Binding-site contacts:
Ligand atom C3 contacts residue ASN20 of chain 1.A at 4.0 Å.
Ligand atom O6 contacts residue ASN20 of chain 1.A at 4.1 Å.
Ligand atom C2 contacts residue ASN20 of chain 1.A at 2.6 Å.
Ligand atom C7 contacts residue ASN20 of chain 1.A at 4.3 Å.
Ligand atom C6 contacts residue ASN20 of chain 1.A at 3.9 Å.
Ligand atom C5 contacts residue ASN20 of chain 1.A at 3.6 Å.
Ligand atom O5 contacts residue ASN20 of chain 1.A at 2.4 Å (h-bond).
Ligand atom N2 contacts residue ASN20 of chain 1.A at 3.1 Å (h-bond).
Ligand atom C4 contacts residue ASN20 of chain 1.A at 4.4 Å.
Ligand atom C1 contacts residue ASN20 of chain 1.A at 1.5 Å.

This protein binds this small molecule.
Small molecule (SMILES): CC(=O)N[C@H]1[C@H](O[C@H]2[C@H](O)[C@@H](NC(C)=O)CO[C@@H]2CO)O[C@H](CO)[C@@H](O)[C@@H]1O

Sequence of chain 1.A:
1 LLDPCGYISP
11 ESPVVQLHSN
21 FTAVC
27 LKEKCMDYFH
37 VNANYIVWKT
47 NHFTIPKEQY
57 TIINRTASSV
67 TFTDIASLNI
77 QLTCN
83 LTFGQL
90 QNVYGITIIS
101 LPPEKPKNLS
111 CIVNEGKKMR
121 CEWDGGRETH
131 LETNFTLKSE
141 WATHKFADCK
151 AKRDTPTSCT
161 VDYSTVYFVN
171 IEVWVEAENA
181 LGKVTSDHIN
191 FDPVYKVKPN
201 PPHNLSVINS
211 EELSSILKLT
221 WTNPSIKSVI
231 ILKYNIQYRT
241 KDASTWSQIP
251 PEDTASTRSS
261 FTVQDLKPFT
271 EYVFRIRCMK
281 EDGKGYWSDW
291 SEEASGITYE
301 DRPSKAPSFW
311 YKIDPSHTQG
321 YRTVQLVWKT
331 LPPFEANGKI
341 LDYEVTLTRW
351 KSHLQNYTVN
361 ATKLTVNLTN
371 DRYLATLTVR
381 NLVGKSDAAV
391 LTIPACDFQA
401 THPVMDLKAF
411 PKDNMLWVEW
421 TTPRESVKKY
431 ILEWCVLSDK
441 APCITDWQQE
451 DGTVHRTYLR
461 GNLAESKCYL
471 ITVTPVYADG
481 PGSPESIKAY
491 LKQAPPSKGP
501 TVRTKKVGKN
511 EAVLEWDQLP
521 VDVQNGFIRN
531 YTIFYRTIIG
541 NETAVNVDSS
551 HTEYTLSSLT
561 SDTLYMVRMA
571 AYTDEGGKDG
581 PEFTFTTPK